Binding-site contacts:
Ligand atom O15 contacts residue HIS447 of chain 1.A at 2.9 Å (h-bond).
Ligand atom O10 contacts residue PHE448 of chain 1.A at 3.7 Å.
Ligand atom N5 contacts residue LEU452 of chain 1.A at 3.5 Å.
Ligand atom C12 contacts residue HIS447 of chain 1.A at 3.4 Å.
Ligand atom N3 contacts residue HIS447 of chain 1.A at 3.5 Å.
Ligand atom C7 contacts residue GLU318 of chain 1.A at 3.5 Å.
Ligand atom O5 contacts residue VAL293 of chain 1.A at 3.1 Å.
Ligand atom N contacts residue ILE319 of chain 1.A at 2.9 Å.
Ligand atom C8 contacts residue ILE319 of chain 1.A at 3.1 Å (hydrophobic).
Ligand atom N2 contacts residue HIS447 of chain 1.A at 3.6 Å.
Ligand atom O10 contacts residue THR449 of chain 1.A at 3.3 Å (h-bond).
Ligand atom N2 contacts residue HIS351 of chain 1.A at 3.6 Å.
Ligand atom C13 contacts residue PHE448 of chain 1.A at 3.6 Å (hydrophobic).
Ligand atom C14 contacts residue ARG450 of chain 1.A at 3.3 Å.
Ligand atom N4 contacts residue PHE448 of chain 1.A at 3.6 Å.
Ligand atom N3 contacts residue ASP321 of chain 1.A at 2.8 Å (salt-bridge).
Ligand atom O5 contacts residue LYS292 of chain 1.A at 3.3 Å.
Ligand atom C7 contacts residue ILE319 of chain 1.A at 3.5 Å (hydrophobic).
Ligand atom O4 contacts residue ARG348 of chain 1.A at 3.4 Å.
Ligand atom O9 contacts residue ARG353 of chain 1.A at 2.8 Å (salt-bridge).
Ligand atom C1 contacts residue ILE319 of chain 1.A at 3.1 Å (hydrophobic).
Ligand atom N3 contacts residue HIS351 of chain 1.A at 3.7 Å.
Ligand atom C17 contacts residue THR449 of chain 1.A at 3.2 Å.
Ligand atom O10 contacts residue ARG450 of chain 1.A at 3.5 Å (salt-bridge).
Ligand atom N5 contacts residue ARG353 of chain 1.A at 3.0 Å (salt-bridge).
Ligand atom C6 contacts residue ILE319 of chain 1.A at 3.0 Å (hydrophobic).
Ligand atom N6 contacts residue ASP321 of chain 1.A at 3.2 Å (salt-bridge).
Ligand atom N1 contacts residue ILE319 of chain 1.A at 3.5 Å.
Ligand atom O17 contacts residue PRO451 of chain 1.A at 3.3 Å.
Ligand atom N1 contacts residue GLU318 of chain 1.A at 2.9 Å (salt-bridge).
Ligand atom O17 contacts residue LEU452 of chain 1.A at 2.8 Å (h-bond).
Ligand atom C contacts residue ILE319 of chain 1.A at 3.5 Å (hydrophobic).
Ligand atom O12 contacts residue LEU452 of chain 1.A at 3.6 Å.
Ligand atom N6 contacts residue HIS351 of chain 1.A at 3.6 Å.
Ligand atom O4 contacts residue GLU318 of chain 1.A at 3.2 Å (salt-bridge).
Ligand atom C5 contacts residue ILE319 of chain 1.A at 3.3 Å (hydrophobic).
Ligand atom N6 contacts residue HIS447 of chain 1.A at 3.3 Å (h-bond).
Ligand atom C13 contacts residue LEU452 of chain 1.A at 3.2 Å (hydrophobic).
Ligand atom C12 contacts residue ASP321 of chain 1.A at 3.5 Å.
Ligand atom C12 contacts residue HIS351 of chain 1.A at 3.5 Å.

Sequence of chain 1.A:
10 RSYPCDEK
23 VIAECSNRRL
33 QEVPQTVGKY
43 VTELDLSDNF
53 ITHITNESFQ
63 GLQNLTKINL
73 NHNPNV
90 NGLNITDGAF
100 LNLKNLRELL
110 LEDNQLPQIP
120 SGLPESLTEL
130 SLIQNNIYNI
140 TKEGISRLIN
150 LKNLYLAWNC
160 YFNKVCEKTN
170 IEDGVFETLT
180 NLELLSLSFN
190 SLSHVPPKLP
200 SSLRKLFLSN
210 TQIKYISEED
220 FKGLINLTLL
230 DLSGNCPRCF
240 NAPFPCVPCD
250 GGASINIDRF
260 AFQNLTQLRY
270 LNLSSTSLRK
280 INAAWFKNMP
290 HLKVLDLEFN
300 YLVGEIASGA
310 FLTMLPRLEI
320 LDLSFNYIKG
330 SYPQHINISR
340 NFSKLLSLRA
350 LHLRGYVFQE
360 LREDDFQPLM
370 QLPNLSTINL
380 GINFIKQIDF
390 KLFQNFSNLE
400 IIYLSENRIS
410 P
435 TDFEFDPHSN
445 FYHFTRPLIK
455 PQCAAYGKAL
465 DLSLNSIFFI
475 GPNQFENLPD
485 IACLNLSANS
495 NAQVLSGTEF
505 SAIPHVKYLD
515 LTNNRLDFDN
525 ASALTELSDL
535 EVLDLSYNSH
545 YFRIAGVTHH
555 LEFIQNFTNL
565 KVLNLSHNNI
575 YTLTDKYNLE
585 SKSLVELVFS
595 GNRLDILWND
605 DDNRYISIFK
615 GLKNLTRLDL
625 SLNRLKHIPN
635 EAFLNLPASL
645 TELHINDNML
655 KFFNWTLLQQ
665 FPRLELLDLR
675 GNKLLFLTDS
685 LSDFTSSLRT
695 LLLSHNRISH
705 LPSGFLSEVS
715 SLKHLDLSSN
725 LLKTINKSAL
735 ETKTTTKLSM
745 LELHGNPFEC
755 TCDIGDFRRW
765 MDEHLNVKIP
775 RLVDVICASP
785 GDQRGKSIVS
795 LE

The protein below binds the small molecule below.
Small molecule (SMILES): Nc1nc2c(ncn2[C@@H]2O[C@H](COP(=O)(O)O[C@H]3[C@@H](O)[C@H](n4ccc(=O)[nH]c4=O)O[C@@H]3COP(=O)(O)O)[C@H]3OP(=O)(O)O[C@H]32)c(=O)[nH]1